The protein below binds the small molecule below.
Small molecule (SMILES): CC(C)C[C@H](NC(=O)/C=C/c1ccccc1)C(=O)N[C@H](C=O)C[C@@H]1CCCNC1=O

Sequence of chain 1.A:
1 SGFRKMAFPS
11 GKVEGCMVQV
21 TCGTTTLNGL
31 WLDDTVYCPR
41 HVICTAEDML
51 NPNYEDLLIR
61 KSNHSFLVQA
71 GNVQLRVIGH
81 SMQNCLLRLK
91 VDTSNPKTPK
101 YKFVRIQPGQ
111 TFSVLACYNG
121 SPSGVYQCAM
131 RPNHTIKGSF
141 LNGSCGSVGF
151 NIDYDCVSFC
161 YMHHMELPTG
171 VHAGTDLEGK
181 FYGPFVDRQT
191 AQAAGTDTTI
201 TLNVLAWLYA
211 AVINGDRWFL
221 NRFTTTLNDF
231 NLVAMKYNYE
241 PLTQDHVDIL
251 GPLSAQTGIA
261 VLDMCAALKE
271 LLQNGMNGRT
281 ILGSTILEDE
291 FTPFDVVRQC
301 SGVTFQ

Binding-site contacts:
Ligand atom O01 contacts residue HIS172 of chain 1.A at 3.8 Å.
Ligand atom N11 contacts residue GLN189 of chain 1.A at 2.5 Å (h-bond).
Ligand atom C12 contacts residue GLU166 of chain 1.A at 3.9 Å.
Ligand atom C12 contacts residue MET165 of chain 1.A at 3.8 Å (hydrophobic).
Ligand atom O07 contacts residue SER144 of chain 1.A at 3.8 Å.
Ligand atom C06 contacts residue HIS41 of chain 1.A at 3.9 Å.
Ligand atom C04 contacts residue CYS145 of chain 1.A at 3.4 Å (hydrophobic).
Ligand atom N08 contacts residue HIS164 of chain 1.A at 3.0 Å (h-bond).
Ligand atom C04 contacts residue LEU141 of chain 1.A at 3.8 Å (hydrophobic).
Ligand atom C09 contacts residue HIS164 of chain 1.A at 3.8 Å.
Ligand atom C29 contacts residue GLU166 of chain 1.A at 3.8 Å.
Ligand atom O01 contacts residue GLU166 of chain 1.A at 3.5 Å.
Ligand atom C13 contacts residue GLU166 of chain 1.A at 3.3 Å.
Ligand atom C27 contacts residue ASN142 of chain 1.A at 3.6 Å.
Ligand atom O01 contacts residue PHE140 of chain 1.A at 3.5 Å.
Ligand atom C02 contacts residue GLU166 of chain 1.A at 3.5 Å.
Ligand atom O07 contacts residue CYS145 of chain 1.A at 2.6 Å (h-bond).
Ligand atom C06 contacts residue CYS145 of chain 1.A at 1.8 Å (hydrophobic).
Ligand atom C12 contacts residue GLN189 of chain 1.A at 3.2 Å.
Ligand atom C14 contacts residue GLN189 of chain 1.A at 3.8 Å.
Ligand atom C23 contacts residue HIS41 of chain 1.A at 3.7 Å.
Ligand atom C02 contacts residue LEU141 of chain 1.A at 3.9 Å (hydrophobic).
Ligand atom N08 contacts residue CYS145 of chain 1.A at 3.0 Å (h-bond).
Ligand atom C20 contacts residue GLU166 of chain 1.A at 3.8 Å.
Ligand atom O21 contacts residue MET165 of chain 1.A at 3.3 Å.
Ligand atom C22 contacts residue GLN189 of chain 1.A at 3.5 Å.
Ligand atom O21 contacts residue GLU166 of chain 1.A at 3.0 Å (salt-bridge).
Ligand atom C14 contacts residue GLU166 of chain 1.A at 3.5 Å.
Ligand atom N30 contacts residue GLU166 of chain 1.A at 2.9 Å (salt-bridge).
Ligand atom C10 contacts residue GLN189 of chain 1.A at 3.5 Å.
Ligand atom C10 contacts residue HIS164 of chain 1.A at 3.6 Å.
Ligand atom O01 contacts residue HIS163 of chain 1.A at 2.7 Å (h-bond).
Ligand atom N30 contacts residue PHE140 of chain 1.A at 3.1 Å (h-bond).
Ligand atom C13 contacts residue GLN189 of chain 1.A at 3.3 Å.
Ligand atom C24 contacts residue MET165 of chain 1.A at 3.9 Å (hydrophobic).
Ligand atom C05 contacts residue CYS145 of chain 1.A at 2.8 Å (hydrophobic).
Ligand atom O07 contacts residue GLY143 of chain 1.A at 3.6 Å (h-bond).
Ligand atom C02 contacts residue HIS163 of chain 1.A at 3.8 Å.
Ligand atom N30 contacts residue LEU141 of chain 1.A at 3.9 Å.
Ligand atom C15 contacts residue GLU166 of chain 1.A at 3.5 Å.